Sequence of chain 1.C:
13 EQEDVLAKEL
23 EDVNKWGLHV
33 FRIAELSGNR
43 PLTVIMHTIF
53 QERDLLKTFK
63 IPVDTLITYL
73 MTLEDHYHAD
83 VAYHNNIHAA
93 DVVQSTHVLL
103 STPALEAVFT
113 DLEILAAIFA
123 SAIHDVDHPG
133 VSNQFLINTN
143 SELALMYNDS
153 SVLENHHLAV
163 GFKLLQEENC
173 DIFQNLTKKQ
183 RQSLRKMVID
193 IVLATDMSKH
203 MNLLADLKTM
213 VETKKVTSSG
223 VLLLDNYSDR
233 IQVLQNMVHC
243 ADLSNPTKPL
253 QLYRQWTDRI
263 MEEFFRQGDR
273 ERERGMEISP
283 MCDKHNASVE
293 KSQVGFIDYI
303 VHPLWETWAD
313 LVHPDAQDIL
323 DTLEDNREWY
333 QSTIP

A protein and the small-molecule ligand that binds it are described below.
Small molecule (SMILES): COc1ccc2ccc(=O)oc2c1CC=C(C)C

Binding-site contacts:
Ligand atom C07 contacts residue ASN247 of chain 1.C at 4.2 Å.
Ligand atom C13 contacts residue MET283 of chain 1.C at 3.9 Å (hydrophobic).
Ligand atom C16 contacts residue SER294 of chain 1.C at 4.1 Å.
Ligand atom C16 contacts residue MET283 of chain 1.C at 3.1 Å (hydrophobic).
Ligand atom C14 contacts residue GLN295 of chain 1.C at 4.3 Å.
Ligand atom C08 contacts residue PHE298 of chain 1.C at 4.1 Å (hydrophobic).
Ligand atom C07 contacts residue TYR85 of chain 1.C at 4.2 Å (hydrophobic).
Ligand atom C15 contacts residue ILE262 of chain 1.C at 3.6 Å (hydrophobic).
Ligand atom C17 contacts residue SER294 of chain 1.C at 4.0 Å.
Ligand atom C13 contacts residue PHE266 of chain 1.C at 4.2 Å (hydrophobic).
Ligand atom C14 contacts residue ASN247 of chain 1.C at 3.5 Å.
Ligand atom C16 contacts residue PHE298 of chain 1.C at 4.1 Å (hydrophobic).
Ligand atom C06 contacts residue PHE298 of chain 1.C at 3.5 Å (hydrophobic).
Ligand atom O01 contacts residue PHE298 of chain 1.C at 3.5 Å.
Ligand atom C05 contacts residue PHE298 of chain 1.C at 3.8 Å (hydrophobic).
Ligand atom C17 contacts residue MET283 of chain 1.C at 3.8 Å (hydrophobic).
Ligand atom O01 contacts residue GLN295 of chain 1.C at 3.3 Å (h-bond).
Ligand atom C09 contacts residue PHE266 of chain 1.C at 4.2 Å (hydrophobic).
Ligand atom C15 contacts residue THR259 of chain 1.C at 4.1 Å.
Ligand atom C11 contacts residue ILE262 of chain 1.C at 4.2 Å (hydrophobic).
Ligand atom C04 contacts residue PHE298 of chain 1.C at 3.7 Å (hydrophobic).
Ligand atom C07 contacts residue ILE262 of chain 1.C at 4.2 Å (hydrophobic).
Ligand atom C09 contacts residue GLN295 of chain 1.C at 3.7 Å.
Ligand atom C10 contacts residue TYR85 of chain 1.C at 3.6 Å (hydrophobic).
Ligand atom C15 contacts residue GLN295 of chain 1.C at 3.3 Å.
Ligand atom O03 contacts residue THR259 of chain 1.C at 3.2 Å (h-bond).
Ligand atom C18 contacts residue PHE298 of chain 1.C at 3.8 Å (hydrophobic).
Ligand atom O02 contacts residue PHE266 of chain 1.C at 4.0 Å.
Ligand atom C13 contacts residue GLN295 of chain 1.C at 4.0 Å.
Ligand atom O03 contacts residue GLN295 of chain 1.C at 2.6 Å (h-bond).
Ligand atom C17 contacts residue MET263 of chain 1.C at 3.7 Å (hydrophobic).
Ligand atom C06 contacts residue ILE262 of chain 1.C at 4.2 Å (hydrophobic).
Ligand atom C07 contacts residue PHE298 of chain 1.C at 4.1 Å (hydrophobic).
Ligand atom O03 contacts residue ILE262 of chain 1.C at 3.3 Å.
Ligand atom C17 contacts residue PHE266 of chain 1.C at 3.8 Å (hydrophobic).
Ligand atom C10 contacts residue ILE262 of chain 1.C at 4.2 Å (hydrophobic).
Ligand atom C12 contacts residue ASN247 of chain 1.C at 3.0 Å.
Ligand atom C12 contacts residue TYR85 of chain 1.C at 3.8 Å (hydrophobic).
Ligand atom O01 contacts residue ILE262 of chain 1.C at 4.1 Å.
Ligand atom C14 contacts residue ILE262 of chain 1.C at 4.1 Å (hydrophobic).